Sequence of chain 1.F:
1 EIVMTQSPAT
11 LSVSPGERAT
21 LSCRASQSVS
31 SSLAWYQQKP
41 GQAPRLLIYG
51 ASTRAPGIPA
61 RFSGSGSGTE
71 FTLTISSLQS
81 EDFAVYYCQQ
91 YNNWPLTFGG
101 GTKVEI

This protein binds this small molecule.
Small molecule (SMILES): CC(=O)N[C@@H]1[C@@H](O)[C@H](O)[C@@H](CO)O[C@H]1O

Binding-site contacts:
Ligand atom N2 contacts residue ASN340 of chain 1.B at 3.2 Å (h-bond).
Ligand atom O5 contacts residue ASN340 of chain 1.B at 2.2 Å (h-bond).
Ligand atom C3 contacts residue ASN340 of chain 1.B at 3.9 Å.
Ligand atom O7 contacts residue SER30 of chain 1.F at 4.2 Å.
Ligand atom C7 contacts residue SER31 of chain 1.F at 4.2 Å.
Ligand atom C7 contacts residue SER336 of chain 1.B at 4.4 Å.
Ligand atom C8 contacts residue ASN340 of chain 1.B at 3.7 Å.
Ligand atom C5 contacts residue ASN340 of chain 1.B at 3.6 Å.
Ligand atom O7 contacts residue SER31 of chain 1.F at 3.7 Å.
Ligand atom C1 contacts residue ASN340 of chain 1.B at 1.4 Å.
Ligand atom C4 contacts residue ASN340 of chain 1.B at 4.2 Å.
Ligand atom C7 contacts residue ASN340 of chain 1.B at 3.5 Å.
Ligand atom C8 contacts residue SER336 of chain 1.B at 3.6 Å.
Ligand atom C2 contacts residue ASN340 of chain 1.B at 2.6 Å.
Ligand atom C1 contacts residue SER336 of chain 1.B at 3.9 Å.
Ligand atom C8 contacts residue VAL337 of chain 1.B at 4.0 Å (hydrophobic).
Ligand atom O7 contacts residue ASN340 of chain 1.B at 4.0 Å.

Sequence of chain 1.B:
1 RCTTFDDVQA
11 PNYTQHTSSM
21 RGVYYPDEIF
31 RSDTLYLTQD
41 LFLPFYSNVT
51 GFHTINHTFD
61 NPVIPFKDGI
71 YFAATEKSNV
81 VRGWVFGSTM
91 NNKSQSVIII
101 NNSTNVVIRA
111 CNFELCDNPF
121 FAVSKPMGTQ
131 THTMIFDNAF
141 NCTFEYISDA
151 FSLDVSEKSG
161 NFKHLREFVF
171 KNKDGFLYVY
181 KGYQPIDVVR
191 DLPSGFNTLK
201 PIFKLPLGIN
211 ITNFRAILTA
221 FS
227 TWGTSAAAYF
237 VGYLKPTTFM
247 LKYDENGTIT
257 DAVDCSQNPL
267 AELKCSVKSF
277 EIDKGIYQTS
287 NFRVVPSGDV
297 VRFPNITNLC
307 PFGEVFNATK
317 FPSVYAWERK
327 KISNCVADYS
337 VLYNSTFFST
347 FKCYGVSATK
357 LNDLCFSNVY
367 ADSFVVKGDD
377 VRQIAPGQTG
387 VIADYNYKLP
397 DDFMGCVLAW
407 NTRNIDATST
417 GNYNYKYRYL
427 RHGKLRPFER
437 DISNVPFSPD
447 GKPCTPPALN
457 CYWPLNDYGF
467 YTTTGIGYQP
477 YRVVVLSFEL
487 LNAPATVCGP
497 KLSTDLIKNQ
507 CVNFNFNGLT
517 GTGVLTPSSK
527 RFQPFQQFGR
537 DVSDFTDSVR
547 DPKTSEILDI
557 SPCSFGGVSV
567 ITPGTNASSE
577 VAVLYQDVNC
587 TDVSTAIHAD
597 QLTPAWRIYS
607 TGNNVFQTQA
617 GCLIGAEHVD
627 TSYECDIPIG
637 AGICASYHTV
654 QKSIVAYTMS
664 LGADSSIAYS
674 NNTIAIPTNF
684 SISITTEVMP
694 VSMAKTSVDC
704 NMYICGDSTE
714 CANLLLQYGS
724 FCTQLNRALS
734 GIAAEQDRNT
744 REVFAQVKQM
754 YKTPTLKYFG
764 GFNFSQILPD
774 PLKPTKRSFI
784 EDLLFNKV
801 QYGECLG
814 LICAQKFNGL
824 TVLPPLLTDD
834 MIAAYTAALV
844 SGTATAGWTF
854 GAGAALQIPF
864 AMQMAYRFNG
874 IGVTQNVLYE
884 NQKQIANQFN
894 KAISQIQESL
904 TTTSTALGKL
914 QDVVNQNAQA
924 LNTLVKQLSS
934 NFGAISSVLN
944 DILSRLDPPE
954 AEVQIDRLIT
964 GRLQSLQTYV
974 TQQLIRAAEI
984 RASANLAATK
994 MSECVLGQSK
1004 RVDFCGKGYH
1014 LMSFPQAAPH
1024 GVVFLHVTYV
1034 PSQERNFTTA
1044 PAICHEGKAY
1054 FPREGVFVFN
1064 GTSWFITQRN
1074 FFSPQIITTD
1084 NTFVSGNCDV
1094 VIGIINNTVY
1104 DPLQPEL